A small-molecule ligand and the protein it binds are described below.
Small molecule (SMILES): O=C([O-])C(=O)[O-]

Sequence of chain 1.D:
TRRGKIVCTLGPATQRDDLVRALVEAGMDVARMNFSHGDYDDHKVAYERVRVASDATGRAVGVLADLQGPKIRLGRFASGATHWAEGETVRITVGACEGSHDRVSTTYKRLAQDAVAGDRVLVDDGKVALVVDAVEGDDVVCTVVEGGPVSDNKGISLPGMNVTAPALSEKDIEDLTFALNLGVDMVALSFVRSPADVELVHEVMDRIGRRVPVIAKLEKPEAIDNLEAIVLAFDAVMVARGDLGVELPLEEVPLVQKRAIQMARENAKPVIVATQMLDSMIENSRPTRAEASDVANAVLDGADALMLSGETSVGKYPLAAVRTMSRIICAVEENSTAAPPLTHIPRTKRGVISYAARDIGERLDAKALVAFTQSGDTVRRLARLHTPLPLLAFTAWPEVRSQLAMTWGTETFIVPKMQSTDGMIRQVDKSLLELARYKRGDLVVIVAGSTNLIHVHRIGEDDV

Binding-site contacts:
Ligand atom C1 contacts residue ALA244 of chain 1.D at 3.5 Å (hydrophobic).
Ligand atom C1 contacts residue GLU223 of chain 1.D at 3.6 Å.
Ligand atom O2 contacts residue THR279 of chain 1.D at 3.0 Å (h-bond).
Ligand atom C2 contacts residue GLU223 of chain 1.D at 4.0 Å.
Ligand atom C1 contacts residue THR279 of chain 1.D at 3.5 Å.
Ligand atom O4 contacts residue ASP247 of chain 1.D at 4.3 Å.
Ligand atom O4 contacts residue MG1 of chain 1.K at 2.3 Å.
Ligand atom O1 contacts residue ARG245 of chain 1.D at 3.4 Å (salt-bridge).
Ligand atom O4 contacts residue GLU223 of chain 1.D at 3.6 Å (salt-bridge).
Ligand atom C1 contacts residue MG1 of chain 1.K at 2.9 Å.
Ligand atom C1 contacts residue ASP247 of chain 1.D at 3.9 Å.
Ligand atom O3 contacts residue ASP247 of chain 1.D at 2.8 Å (salt-bridge).
Ligand atom C2 contacts residue ALA244 of chain 1.D at 3.7 Å (hydrophobic).
Ligand atom O3 contacts residue ALA244 of chain 1.D at 3.9 Å.
Ligand atom O2 contacts residue ALA244 of chain 1.D at 4.1 Å.
Ligand atom O4 contacts residue ALA244 of chain 1.D at 4.0 Å.
Ligand atom O2 contacts residue MG1 of chain 1.K at 4.2 Å.
Ligand atom C2 contacts residue MG1 of chain 1.K at 3.0 Å.
Ligand atom C2 contacts residue THR279 of chain 1.D at 3.6 Å.
Ligand atom C1 contacts residue ARG245 of chain 1.D at 4.3 Å.
Ligand atom O1 contacts residue THR279 of chain 1.D at 2.8 Å (h-bond).
Ligand atom O3 contacts residue MG1 of chain 1.K at 2.1 Å.
Ligand atom O2 contacts residue MET311 of chain 1.D at 4.0 Å.
Ligand atom O4 contacts residue LYS221 of chain 1.D at 2.6 Å (salt-bridge).
Ligand atom O1 contacts residue GLU223 of chain 1.D at 4.5 Å.
Ligand atom O1 contacts residue ALA244 of chain 1.D at 3.2 Å.
Ligand atom O3 contacts residue GLY246 of chain 1.D at 4.0 Å.
Ligand atom O1 contacts residue MG1 of chain 1.K at 4.1 Å.
Ligand atom O1 contacts residue ASP247 of chain 1.D at 3.8 Å.
Ligand atom O1 contacts residue GLY246 of chain 1.D at 2.8 Å (h-bond).
Ligand atom C2 contacts residue LYS221 of chain 1.D at 3.7 Å.
Ligand atom O3 contacts residue GLU223 of chain 1.D at 2.8 Å (salt-bridge).
Ligand atom O2 contacts residue LYS221 of chain 1.D at 4.1 Å.
Ligand atom C1 contacts residue GLY246 of chain 1.D at 3.9 Å.
Ligand atom O2 contacts residue ALA278 of chain 1.D at 4.1 Å.
Ligand atom O2 contacts residue MET242 of chain 1.D at 4.3 Å.